Binding-site contacts:
Ligand atom NAF contacts residue ASP27 of chain 1.A at 2.9 Å (salt-bridge).
Ligand atom N3 contacts residue NDP1 of chain 1.E at 3.7 Å.
Ligand atom CAU contacts residue LEU50 of chain 1.A at 3.7 Å (hydrophobic).
Ligand atom CAQ contacts residue ASP19 of chain 1.A at 3.4 Å.
Ligand atom C6 contacts residue ASP27 of chain 1.A at 3.5 Å.
Ligand atom CAZ contacts residue PHE31 of chain 1.A at 3.3 Å (hydrophobic).
Ligand atom C2 contacts residue TRP6 of chain 1.A at 3.7 Å (hydrophobic).
Ligand atom CAQ contacts residue SER49 of chain 1.A at 3.4 Å.
Ligand atom N3 contacts residue TRP6 of chain 1.A at 3.3 Å.
Ligand atom CAX contacts residue GLN28 of chain 1.A at 3.3 Å.
Ligand atom CAW contacts residue GLN28 of chain 1.A at 3.7 Å.
Ligand atom CAL contacts residue NDP1 of chain 1.E at 3.6 Å.
Ligand atom N1 contacts residue ASP27 of chain 1.A at 2.7 Å (salt-bridge).
Ligand atom C4 contacts residue PHE31 of chain 1.A at 3.4 Å (hydrophobic).
Ligand atom C5 contacts residue NDP1 of chain 1.E at 3.7 Å.
Ligand atom N3 contacts residue PHE31 of chain 1.A at 3.5 Å.
Ligand atom CAA contacts residue ASP27 of chain 1.A at 3.2 Å.
Ligand atom C5 contacts residue PHE31 of chain 1.A at 3.6 Å (hydrophobic).
Ligand atom CAS contacts residue PRO51 of chain 1.A at 3.7 Å (hydrophobic).
Ligand atom NAI contacts residue PHE31 of chain 1.A at 3.5 Å.
Ligand atom NAF contacts residue TRP6 of chain 1.A at 3.4 Å.
Ligand atom NAI contacts residue ILE94 of chain 1.A at 2.9 Å (h-bond).
Ligand atom NAI contacts residue NDP1 of chain 1.E at 3.6 Å.
Ligand atom CAK contacts residue NDP1 of chain 1.E at 3.5 Å.
Ligand atom C4 contacts residue NDP1 of chain 1.E at 3.5 Å.
Ligand atom OAP contacts residue ILE20 of chain 1.A at 3.5 Å.
Ligand atom OBD contacts residue ARG32 of chain 1.A at 3.4 Å.
Ligand atom NAF contacts residue ALA7 of chain 1.A at 3.6 Å.
Ligand atom N3 contacts residue ILE5 of chain 1.A at 3.4 Å (h-bond).
Ligand atom CAR contacts residue PRO51 of chain 1.A at 3.6 Å (hydrophobic).
Ligand atom CAB contacts residue ASP27 of chain 1.A at 3.6 Å.
Ligand atom CAN contacts residue LEU50 of chain 1.A at 3.6 Å (hydrophobic).
Ligand atom OBD contacts residue ARG60 of chain 1.A at 3.1 Å (salt-bridge).
Ligand atom CBA contacts residue LEU57 of chain 1.A at 3.7 Å (hydrophobic).
Ligand atom C2 contacts residue ASP27 of chain 1.A at 3.5 Å.
Ligand atom C4 contacts residue ILE5 of chain 1.A at 3.6 Å (hydrophobic).
Ligand atom CBA contacts residue PHE31 of chain 1.A at 3.3 Å (hydrophobic).
Ligand atom CAZ contacts residue LEU57 of chain 1.A at 3.6 Å (hydrophobic).
Ligand atom NAI contacts residue ILE5 of chain 1.A at 2.9 Å (h-bond).
Ligand atom NAI contacts residue TYR100 of chain 1.A at 3.3 Å (h-bond).

A protein and the small-molecule ligand that binds it are described below.
Small molecule (SMILES): CCc1nc(N)nc(N)c1C#CCc1cc(-c2ccc(C(=O)O)cc2)ccc1OC

Sequence of chain 1.A:
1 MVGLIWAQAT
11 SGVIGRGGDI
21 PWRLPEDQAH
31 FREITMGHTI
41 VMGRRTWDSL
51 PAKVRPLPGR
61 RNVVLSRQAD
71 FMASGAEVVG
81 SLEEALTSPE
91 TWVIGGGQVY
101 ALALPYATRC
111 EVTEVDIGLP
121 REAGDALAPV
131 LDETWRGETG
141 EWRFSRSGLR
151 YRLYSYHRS